Sequence of chain 1.D:
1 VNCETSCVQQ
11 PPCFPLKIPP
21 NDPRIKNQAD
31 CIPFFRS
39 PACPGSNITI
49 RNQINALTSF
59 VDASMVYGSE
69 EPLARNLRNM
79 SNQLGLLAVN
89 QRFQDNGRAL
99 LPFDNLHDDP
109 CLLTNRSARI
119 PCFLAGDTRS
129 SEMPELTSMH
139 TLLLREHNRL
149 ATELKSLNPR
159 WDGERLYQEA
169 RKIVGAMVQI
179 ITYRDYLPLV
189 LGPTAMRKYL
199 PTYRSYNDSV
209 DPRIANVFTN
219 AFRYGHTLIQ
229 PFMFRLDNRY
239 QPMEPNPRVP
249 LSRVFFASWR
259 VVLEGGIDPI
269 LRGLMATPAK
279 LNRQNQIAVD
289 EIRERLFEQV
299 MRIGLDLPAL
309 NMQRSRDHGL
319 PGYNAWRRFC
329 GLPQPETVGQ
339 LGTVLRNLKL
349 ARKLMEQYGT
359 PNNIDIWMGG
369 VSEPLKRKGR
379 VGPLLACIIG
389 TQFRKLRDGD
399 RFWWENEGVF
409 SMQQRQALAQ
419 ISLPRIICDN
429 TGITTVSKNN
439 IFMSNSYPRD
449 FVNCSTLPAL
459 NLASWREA

Binding-site contacts:
Ligand atom C1 contacts residue TRP257 of chain 1.D at 4.1 Å (hydrophobic).
Ligand atom C4 contacts residue ASN113 of chain 1.D at 4.2 Å.
Ligand atom C3 contacts residue ASN113 of chain 1.D at 3.8 Å.
Ligand atom C6 contacts residue LEU261 of chain 1.D at 4.1 Å (hydrophobic).
Ligand atom C2 contacts residue ASN113 of chain 1.D at 2.4 Å.
Ligand atom N2 contacts residue ASN113 of chain 1.D at 2.9 Å (h-bond).
Ligand atom C7 contacts residue ASN113 of chain 1.D at 3.7 Å.
Ligand atom O5 contacts residue TRP257 of chain 1.D at 3.8 Å.
Ligand atom C2 contacts residue TRP257 of chain 1.D at 3.9 Å (hydrophobic).
Ligand atom O5 contacts residue ALA116 of chain 1.D at 3.9 Å.
Ligand atom C1 contacts residue ASN113 of chain 1.D at 1.5 Å.
Ligand atom C1 contacts residue SER115 of chain 1.D at 4.3 Å.
Ligand atom C1 contacts residue ALA116 of chain 1.D at 4.4 Å (hydrophobic).
Ligand atom C5 contacts residue ASN113 of chain 1.D at 3.7 Å.
Ligand atom O5 contacts residue ASN113 of chain 1.D at 2.4 Å (h-bond).
Ligand atom C7 contacts residue TRP257 of chain 1.D at 4.4 Å (hydrophobic).
Ligand atom O7 contacts residue ASN113 of chain 1.D at 4.1 Å.
Ligand atom O6 contacts residue LEU261 of chain 1.D at 3.4 Å.
Ligand atom O6 contacts residue ALA116 of chain 1.D at 4.0 Å.
Ligand atom O7 contacts residue TRP257 of chain 1.D at 3.7 Å.

This small molecule binds to this protein.
Small molecule (SMILES): CC(=O)N[C@@H]1[C@@H](O)[C@H](O)[C@@H](CO)O[C@H]1O